Binding-site contacts:
Ligand atom C7 contacts residue ASN354 of chain 1.J at 3.1 Å.
Ligand atom C8 contacts residue GLU351 of chain 1.J at 3.6 Å.
Ligand atom O7 contacts residue ASN354 of chain 1.J at 3.6 Å (h-bond).
Ligand atom O6 contacts residue ASN354 of chain 1.J at 4.3 Å.
Ligand atom C3 contacts residue ASN354 of chain 1.J at 3.8 Å.
Ligand atom O7 contacts residue ASN350 of chain 1.J at 4.2 Å.
Ligand atom C1 contacts residue ASN354 of chain 1.J at 1.4 Å.
Ligand atom C2 contacts residue ASN354 of chain 1.J at 2.4 Å.
Ligand atom N2 contacts residue ASN354 of chain 1.J at 2.9 Å (h-bond).
Ligand atom C4 contacts residue ASN354 of chain 1.J at 4.2 Å.
Ligand atom C5 contacts residue ASN354 of chain 1.J at 3.6 Å.
Ligand atom C8 contacts residue SER347 of chain 1.J at 4.2 Å.
Ligand atom C8 contacts residue ASN350 of chain 1.J at 4.2 Å.
Ligand atom C6 contacts residue ASN354 of chain 1.J at 4.1 Å.
Ligand atom C8 contacts residue ASN354 of chain 1.J at 3.7 Å.
Ligand atom O5 contacts residue ASN354 of chain 1.J at 2.4 Å (h-bond).

The small molecule below binds the protein below.
Small molecule (SMILES): CC(=O)N[C@@H]1[C@@H](O)[C@H](O)[C@@H](CO)O[C@H]1O

Sequence of chain 1.J:
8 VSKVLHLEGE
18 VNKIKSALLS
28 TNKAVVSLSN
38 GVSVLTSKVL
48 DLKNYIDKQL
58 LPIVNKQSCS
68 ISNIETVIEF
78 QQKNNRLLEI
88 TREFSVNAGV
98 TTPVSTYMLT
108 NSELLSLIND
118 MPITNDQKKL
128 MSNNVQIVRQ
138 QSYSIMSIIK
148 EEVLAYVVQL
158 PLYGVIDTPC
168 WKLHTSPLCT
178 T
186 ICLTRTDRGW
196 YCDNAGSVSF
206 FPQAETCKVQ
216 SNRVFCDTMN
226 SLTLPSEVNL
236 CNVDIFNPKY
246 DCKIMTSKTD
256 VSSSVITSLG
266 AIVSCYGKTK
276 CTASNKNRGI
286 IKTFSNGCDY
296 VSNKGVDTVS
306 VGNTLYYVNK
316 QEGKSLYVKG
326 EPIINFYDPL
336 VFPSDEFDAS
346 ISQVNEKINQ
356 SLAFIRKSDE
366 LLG